Binding-site contacts:
Ligand atom C2 contacts residue ASN75 of chain 1.A at 3.9 Å.
Ligand atom O5 contacts residue LEU25 of chain 1.A at 3.8 Å.
Ligand atom C4 contacts residue ASN75 of chain 1.A at 3.3 Å.
Ligand atom C2 contacts residue LEU72 of chain 1.A at 4.2 Å (hydrophobic).
Ligand atom C3 contacts residue GLN17 of chain 1.A at 4.0 Å.
Ligand atom C4 contacts residue GLN17 of chain 1.A at 4.0 Å.
Ligand atom C3 contacts residue ASN75 of chain 1.A at 4.2 Å.
Ligand atom C1 contacts residue LEU25 of chain 1.A at 4.1 Å (hydrophobic).
Ligand atom C1 contacts residue LEU72 of chain 1.A at 3.4 Å (hydrophobic).
Ligand atom C1 contacts residue ASN75 of chain 1.A at 3.9 Å.
Ligand atom C3 contacts residue GLN22 of chain 1.A at 3.7 Å.
Ligand atom C1 contacts residue GLU73 of chain 1.A at 4.0 Å.
Ligand atom O6 contacts residue GLN22 of chain 1.A at 2.7 Å (h-bond).
Ligand atom C2 contacts residue GLN22 of chain 1.A at 4.4 Å.
Ligand atom O5 contacts residue GLN22 of chain 1.A at 3.8 Å.
Ligand atom O6 contacts residue GLN17 of chain 1.A at 3.2 Å (h-bond).

Sequence of chain 1.A:
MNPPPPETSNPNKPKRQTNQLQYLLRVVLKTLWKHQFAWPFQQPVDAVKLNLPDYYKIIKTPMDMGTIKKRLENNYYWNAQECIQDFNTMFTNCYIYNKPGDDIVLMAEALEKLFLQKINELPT

A protein and the small-molecule ligand that binds it are described below.
Small molecule (SMILES): C[C@@H](O)[C@@H](C)O